This small molecule binds to this protein.
Small molecule (SMILES): CC(=O)N[C@@H]1[C@@H](O)[C@H](O)[C@@H](CO)O[C@H]1O

Sequence of chain 1.B:
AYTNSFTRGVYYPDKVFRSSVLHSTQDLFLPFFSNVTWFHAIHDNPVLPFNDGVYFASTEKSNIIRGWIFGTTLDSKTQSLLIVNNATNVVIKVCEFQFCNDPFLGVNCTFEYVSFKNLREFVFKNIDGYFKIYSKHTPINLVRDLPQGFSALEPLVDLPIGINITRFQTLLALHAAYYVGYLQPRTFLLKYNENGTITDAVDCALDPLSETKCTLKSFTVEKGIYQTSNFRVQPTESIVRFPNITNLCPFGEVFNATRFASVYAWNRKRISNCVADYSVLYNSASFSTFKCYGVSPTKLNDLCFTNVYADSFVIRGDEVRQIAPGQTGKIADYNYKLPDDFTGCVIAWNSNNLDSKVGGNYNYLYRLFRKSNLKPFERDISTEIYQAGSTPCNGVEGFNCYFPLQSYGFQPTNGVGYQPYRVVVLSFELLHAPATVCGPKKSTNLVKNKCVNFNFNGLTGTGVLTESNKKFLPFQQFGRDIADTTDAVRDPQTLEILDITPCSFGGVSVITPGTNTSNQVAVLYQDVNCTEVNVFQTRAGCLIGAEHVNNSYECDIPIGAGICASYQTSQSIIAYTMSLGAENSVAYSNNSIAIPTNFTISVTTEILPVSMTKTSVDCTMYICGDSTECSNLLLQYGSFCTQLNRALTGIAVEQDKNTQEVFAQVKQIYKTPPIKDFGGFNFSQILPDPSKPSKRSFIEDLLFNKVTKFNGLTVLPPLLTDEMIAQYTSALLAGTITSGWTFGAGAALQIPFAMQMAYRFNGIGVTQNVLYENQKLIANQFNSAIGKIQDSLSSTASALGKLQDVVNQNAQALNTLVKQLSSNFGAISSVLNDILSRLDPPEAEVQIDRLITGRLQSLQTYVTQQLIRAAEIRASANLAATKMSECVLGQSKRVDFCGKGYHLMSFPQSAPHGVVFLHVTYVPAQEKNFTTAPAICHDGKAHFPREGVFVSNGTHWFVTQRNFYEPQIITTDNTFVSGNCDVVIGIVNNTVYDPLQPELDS

Binding-site contacts:
Ligand atom O7 contacts residue ASN61 of chain 1.B at 2.9 Å (h-bond).
Ligand atom C3 contacts residue ASN61 of chain 1.B at 3.8 Å.
Ligand atom C7 contacts residue ASN61 of chain 1.B at 3.1 Å.
Ligand atom C2 contacts residue ASN61 of chain 1.B at 2.5 Å.
Ligand atom N2 contacts residue ASN61 of chain 1.B at 2.9 Å (h-bond).
Ligand atom C5 contacts residue ASN61 of chain 1.B at 3.7 Å.
Ligand atom C4 contacts residue ASN61 of chain 1.B at 4.2 Å.
Ligand atom O5 contacts residue ASN61 of chain 1.B at 2.4 Å (h-bond).
Ligand atom C8 contacts residue ASN61 of chain 1.B at 4.3 Å.
Ligand atom C1 contacts residue ASN61 of chain 1.B at 1.4 Å.